Binding-site contacts:
Ligand atom O5' contacts residue THR105 of chain 1.F at 2.6 Å (h-bond).
Ligand atom O6 contacts residue DC7 of chain 1.C at 3.6 Å.
Ligand atom C2 contacts residue DG5 of chain 1.C at 3.7 Å.
Ligand atom C6 contacts residue DG5 of chain 1.C at 3.4 Å.
Ligand atom N4 contacts residue DG6 of chain 1.C at 3.8 Å.
Ligand atom O6 contacts residue DG6 of chain 1.C at 2.4 Å (h-bond).
Ligand atom N4 contacts residue GLU106 of chain 1.F at 3.7 Å.
Ligand atom C6 contacts residue DT4 of chain 1.C at 3.3 Å.
Ligand atom N6 contacts residue DT4 of chain 1.C at 2.8 Å (h-bond).
Ligand atom O2 contacts residue DG5 of chain 1.C at 3.0 Å (h-bond).
Ligand atom N1 contacts residue DG6 of chain 1.C at 3.2 Å (h-bond).
Ligand atom N1 contacts residue DC7 of chain 1.C at 2.7 Å (h-bond).
Ligand atom N2 contacts residue DC8 of chain 1.C at 2.5 Å (h-bond).
Ligand atom N1 contacts residue DT4 of chain 1.C at 3.1 Å (h-bond).
Ligand atom C2 contacts residue DG5 of chain 1.C at 3.0 Å.
Ligand atom C2 contacts residue DC7 of chain 1.C at 3.2 Å.
Ligand atom N3 contacts residue DG5 of chain 1.C at 3.7 Å.
Ligand atom C2 contacts residue DC8 of chain 1.C at 3.4 Å.
Ligand atom C2 contacts residue DG6 of chain 1.C at 3.5 Å.
Ligand atom OP1 contacts residue THR105 of chain 1.F at 2.4 Å (h-bond).
Ligand atom N3 contacts residue DG5 of chain 1.C at 3.3 Å (h-bond).
Ligand atom P contacts residue THR105 of chain 1.F at 3.0 Å.
Ligand atom N1 contacts residue DG5 of chain 1.C at 2.7 Å.
Ligand atom C6 contacts residue DG6 of chain 1.C at 3.2 Å.
Ligand atom C3' contacts residue ALA103 of chain 1.F at 3.3 Å (hydrophobic).
Ligand atom O6 contacts residue LYS208 of chain 1.F at 2.7 Å (salt-bridge).
Ligand atom N2 contacts residue DC7 of chain 1.C at 2.4 Å (h-bond).
Ligand atom N7 contacts residue LYS208 of chain 1.F at 3.5 Å (salt-bridge).
Ligand atom C2 contacts residue DT4 of chain 1.C at 3.6 Å.
Ligand atom C6 contacts residue DC7 of chain 1.C at 3.6 Å.
Ligand atom O2 contacts residue DG6 of chain 1.C at 2.8 Å (h-bond).
Ligand atom O5' contacts residue ALA103 of chain 1.F at 3.1 Å (h-bond).
Ligand atom C6 contacts residue ARG218 of chain 1.F at 3.5 Å.
Ligand atom O3' contacts residue THR105 of chain 1.F at 3.7 Å.
Ligand atom N3 contacts residue DG6 of chain 1.C at 3.3 Å (h-bond).
Ligand atom N6 contacts residue DG5 of chain 1.C at 3.0 Å.
Ligand atom N7 contacts residue ARG218 of chain 1.F at 3.5 Å (salt-bridge).
Ligand atom N4 contacts residue DG5 of chain 1.C at 3.4 Å (h-bond).
Ligand atom C6 contacts residue LYS208 of chain 1.F at 3.5 Å.
Ligand atom O6 contacts residue ARG218 of chain 1.F at 2.6 Å (salt-bridge).

The protein below binds the small molecule below.
Small molecule (SMILES): Nc1ccn([C@H]2C[C@H](O[P](=O)(O)OC[C@H]3O[C@@H](n4cnc5c(N)ncnc54)C[C@@H]3O)[C@@H](CO[P](=O)(O)O[C@H]3C[C@H](n4ccc(N)nc4=O)O[C@@H]3CO[P](=O)(O)O[C@H]3C[C@H](n4cnc5c(=O)nc(N)[nH]c54)O[C@@H]3CO[P](=O)(O)O[C@H]3C[C@H](n4cnc5c(=O)nc(N)[nH]c54)O[C@@H]3CO)O2)c(=O)n1

Sequence of chain 1.F:
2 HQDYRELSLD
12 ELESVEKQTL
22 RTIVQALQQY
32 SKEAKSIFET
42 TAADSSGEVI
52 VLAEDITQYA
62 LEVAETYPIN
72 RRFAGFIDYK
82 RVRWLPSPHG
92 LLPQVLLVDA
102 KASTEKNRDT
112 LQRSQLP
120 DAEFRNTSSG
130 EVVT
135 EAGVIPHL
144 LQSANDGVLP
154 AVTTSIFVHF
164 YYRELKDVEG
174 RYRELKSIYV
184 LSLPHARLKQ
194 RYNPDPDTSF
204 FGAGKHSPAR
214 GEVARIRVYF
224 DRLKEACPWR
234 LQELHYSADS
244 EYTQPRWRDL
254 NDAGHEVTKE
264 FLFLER